The protein below binds the small molecule below.
Small molecule (SMILES): CC(=O)N[C@@H]1[C@@H](O)[C@H](O)[C@@H](CO)O[C@H]1O

Binding-site contacts:
Ligand atom O4 contacts residue THR300 of chain 2.A at 4.5 Å.
Ligand atom O5 contacts residue PHE119 of chain 22.E at 3.8 Å.
Ligand atom C5 contacts residue PHE119 of chain 22.E at 4.4 Å (hydrophobic).
Ligand atom C6 contacts residue THR89 of chain 22.E at 4.2 Å.
Ligand atom C8 contacts residue ASN118 of chain 22.E at 4.4 Å.
Ligand atom O5 contacts residue THR120 of chain 22.E at 3.4 Å (h-bond).
Ligand atom N2 contacts residue TYR90 of chain 22.E at 4.4 Å.
Ligand atom C1 contacts residue ASN118 of chain 22.E at 1.4 Å.
Ligand atom C5 contacts residue THR120 of chain 22.E at 4.0 Å.
Ligand atom C7 contacts residue ASP67 of chain 22.E at 3.9 Å.
Ligand atom C7 contacts residue ASN118 of chain 22.E at 3.1 Å.
Ligand atom C5 contacts residue ASN118 of chain 22.E at 3.6 Å.
Ligand atom C5 contacts residue THR89 of chain 22.E at 4.2 Å.
Ligand atom O7 contacts residue ASN118 of chain 22.E at 3.0 Å (h-bond).
Ligand atom O7 contacts residue SER66 of chain 22.E at 3.5 Å.
Ligand atom C8 contacts residue ASP67 of chain 22.E at 4.0 Å.
Ligand atom C8 contacts residue TYR90 of chain 22.E at 3.8 Å (hydrophobic).
Ligand atom C4 contacts residue ASN118 of chain 22.E at 4.2 Å.
Ligand atom N2 contacts residue ASN118 of chain 22.E at 2.9 Å (h-bond).
Ligand atom C7 contacts residue TYR90 of chain 22.E at 4.1 Å (hydrophobic).
Ligand atom C1 contacts residue THR89 of chain 22.E at 4.4 Å.
Ligand atom C1 contacts residue SER66 of chain 22.E at 4.5 Å.
Ligand atom O7 contacts residue ASP67 of chain 22.E at 3.5 Å (salt-bridge).
Ligand atom C6 contacts residue THR120 of chain 22.E at 3.4 Å.
Ligand atom C6 contacts residue PHE119 of chain 22.E at 3.8 Å (hydrophobic).
Ligand atom O5 contacts residue ASN118 of chain 22.E at 2.3 Å (h-bond).
Ligand atom O5 contacts residue SER66 of chain 22.E at 4.4 Å.
Ligand atom O5 contacts residue THR89 of chain 22.E at 4.3 Å.
Ligand atom O6 contacts residue PHE119 of chain 22.E at 4.0 Å.
Ligand atom C2 contacts residue ASN118 of chain 22.E at 2.5 Å.
Ligand atom C3 contacts residue ASN118 of chain 22.E at 3.8 Å.
Ligand atom O6 contacts residue THR120 of chain 22.E at 2.5 Å (h-bond).

Sequence of chain 22.E:
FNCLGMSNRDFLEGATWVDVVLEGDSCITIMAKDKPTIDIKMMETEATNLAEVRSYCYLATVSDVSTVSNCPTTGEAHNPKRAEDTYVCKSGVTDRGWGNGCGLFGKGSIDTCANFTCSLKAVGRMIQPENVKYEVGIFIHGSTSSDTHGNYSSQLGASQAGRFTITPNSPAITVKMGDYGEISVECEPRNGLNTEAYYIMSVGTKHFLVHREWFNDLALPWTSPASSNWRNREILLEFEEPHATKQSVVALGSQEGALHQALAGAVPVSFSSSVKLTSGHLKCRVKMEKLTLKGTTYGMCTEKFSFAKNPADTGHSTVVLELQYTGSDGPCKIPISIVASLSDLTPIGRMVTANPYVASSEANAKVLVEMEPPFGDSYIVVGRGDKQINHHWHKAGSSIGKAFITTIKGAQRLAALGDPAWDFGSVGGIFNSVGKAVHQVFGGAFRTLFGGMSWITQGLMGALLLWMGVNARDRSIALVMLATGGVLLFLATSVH

Sequence of chain 2.A:
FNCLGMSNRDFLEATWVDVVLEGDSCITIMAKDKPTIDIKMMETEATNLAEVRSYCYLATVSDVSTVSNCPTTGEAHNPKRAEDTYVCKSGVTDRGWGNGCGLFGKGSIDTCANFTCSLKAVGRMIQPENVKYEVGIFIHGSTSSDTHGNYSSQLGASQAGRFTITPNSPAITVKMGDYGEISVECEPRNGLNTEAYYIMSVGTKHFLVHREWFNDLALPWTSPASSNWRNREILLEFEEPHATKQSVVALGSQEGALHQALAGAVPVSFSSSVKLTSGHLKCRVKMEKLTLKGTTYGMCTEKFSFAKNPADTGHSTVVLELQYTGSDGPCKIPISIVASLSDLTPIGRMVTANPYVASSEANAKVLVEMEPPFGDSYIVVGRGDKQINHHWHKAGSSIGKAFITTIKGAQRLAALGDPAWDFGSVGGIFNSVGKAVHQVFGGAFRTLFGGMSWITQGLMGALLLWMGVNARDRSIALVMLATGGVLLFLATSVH